Sequence of chain 1.A:
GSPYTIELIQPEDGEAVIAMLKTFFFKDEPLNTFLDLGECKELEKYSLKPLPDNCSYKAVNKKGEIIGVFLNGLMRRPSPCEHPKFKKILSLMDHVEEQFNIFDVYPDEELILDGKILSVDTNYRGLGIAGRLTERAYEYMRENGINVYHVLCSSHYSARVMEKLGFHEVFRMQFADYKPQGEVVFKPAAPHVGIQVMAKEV

The protein below binds the small molecule below.
Small molecule (SMILES): [NH3+]CCc1ccccc1

Binding-site contacts:
Ligand atom C5' contacts residue TYR49 of chain 1.A at 4.5 Å (hydrophobic).
Ligand atom C3' contacts residue PHE28 of chain 1.A at 4.0 Å (hydrophobic).
Ligand atom C1' contacts residue ILE102 of chain 1.A at 4.3 Å (hydrophobic).
Ligand atom C1 contacts residue LEU165 of chain 1.A at 3.8 Å (hydrophobic).
Ligand atom C5' contacts residue ILE102 of chain 1.A at 4.3 Å (hydrophobic).
Ligand atom C5' contacts residue PHE28 of chain 1.A at 4.0 Å (hydrophobic).
Ligand atom C3' contacts residue ASN35 of chain 1.A at 3.6 Å.
Ligand atom C5' contacts residue ILE130 of chain 1.A at 4.0 Å (hydrophobic).
Ligand atom C3' contacts residue GLU32 of chain 1.A at 3.4 Å.
Ligand atom C2' contacts residue PHE28 of chain 1.A at 4.2 Å (hydrophobic).
Ligand atom C1 contacts residue COA1 of chain 1.C at 3.8 Å.
Ligand atom C3' contacts residue ILE102 of chain 1.A at 3.8 Å (hydrophobic).
Ligand atom C2' contacts residue SER167 of chain 1.A at 4.0 Å.
Ligand atom C1' contacts residue SER167 of chain 1.A at 4.4 Å.
Ligand atom C5' contacts residue LEU46 of chain 1.A at 3.7 Å (hydrophobic).
Ligand atom C1' contacts residue PHE28 of chain 1.A at 4.2 Å (hydrophobic).
Ligand atom N contacts residue LYS129 of chain 1.A at 3.4 Å (salt-bridge).
Ligand atom C6' contacts residue ILE130 of chain 1.A at 4.2 Å (hydrophobic).
Ligand atom C4' contacts residue ILE102 of chain 1.A at 4.0 Å (hydrophobic).
Ligand atom N contacts residue COA1 of chain 1.C at 4.0 Å.
Ligand atom C2' contacts residue ILE102 of chain 1.A at 4.0 Å (hydrophobic).
Ligand atom C2' contacts residue GLU32 of chain 1.A at 3.5 Å.
Ligand atom C4' contacts residue ASN35 of chain 1.A at 3.9 Å.
Ligand atom C2' contacts residue LEU34 of chain 1.A at 4.5 Å (hydrophobic).
Ligand atom C4' contacts residue LEU46 of chain 1.A at 3.9 Å (hydrophobic).
Ligand atom C1 contacts residue LYS129 of chain 1.A at 4.2 Å.
Ligand atom C6' contacts residue PHE28 of chain 1.A at 4.2 Å (hydrophobic).
Ligand atom C1 contacts residue SER167 of chain 1.A at 3.5 Å.
Ligand atom C2 contacts residue MET106 of chain 1.A at 4.3 Å (hydrophobic).
Ligand atom C5' contacts residue PHE99 of chain 1.A at 4.0 Å (hydrophobic).
Ligand atom C6' contacts residue ILE102 of chain 1.A at 4.5 Å (hydrophobic).
Ligand atom C4' contacts residue PHE99 of chain 1.A at 3.9 Å (hydrophobic).
Ligand atom N contacts residue LEU165 of chain 1.A at 2.9 Å (h-bond).
Ligand atom C2 contacts residue SER167 of chain 1.A at 3.8 Å.
Ligand atom C4' contacts residue PHE28 of chain 1.A at 3.7 Å (hydrophobic).